Sequence of chain 2.A:
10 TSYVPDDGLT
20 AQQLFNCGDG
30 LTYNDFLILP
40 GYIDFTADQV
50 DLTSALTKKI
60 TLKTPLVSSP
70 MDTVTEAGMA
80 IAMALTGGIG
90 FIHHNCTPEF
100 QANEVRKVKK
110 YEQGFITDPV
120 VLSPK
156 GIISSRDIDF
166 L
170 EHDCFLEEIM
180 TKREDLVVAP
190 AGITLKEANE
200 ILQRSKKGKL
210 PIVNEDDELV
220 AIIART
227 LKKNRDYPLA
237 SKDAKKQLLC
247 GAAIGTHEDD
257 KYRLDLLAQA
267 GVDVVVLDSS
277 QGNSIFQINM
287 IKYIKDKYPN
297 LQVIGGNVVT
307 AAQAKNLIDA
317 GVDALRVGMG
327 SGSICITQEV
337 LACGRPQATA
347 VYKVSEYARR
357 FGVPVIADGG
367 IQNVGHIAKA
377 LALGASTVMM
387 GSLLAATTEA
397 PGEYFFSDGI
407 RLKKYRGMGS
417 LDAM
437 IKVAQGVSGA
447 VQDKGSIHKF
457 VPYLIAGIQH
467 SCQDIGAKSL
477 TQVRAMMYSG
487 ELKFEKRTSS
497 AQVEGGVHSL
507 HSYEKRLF

A protein and the small-molecule ligand that binds it are described below.
Small molecule (SMILES): NC(=O)c1ncn([C@@H]2O[C@H](COP(=O)(O)O)[C@@H](O)[C@H]2O)n1

Sequence of chain 3.A:
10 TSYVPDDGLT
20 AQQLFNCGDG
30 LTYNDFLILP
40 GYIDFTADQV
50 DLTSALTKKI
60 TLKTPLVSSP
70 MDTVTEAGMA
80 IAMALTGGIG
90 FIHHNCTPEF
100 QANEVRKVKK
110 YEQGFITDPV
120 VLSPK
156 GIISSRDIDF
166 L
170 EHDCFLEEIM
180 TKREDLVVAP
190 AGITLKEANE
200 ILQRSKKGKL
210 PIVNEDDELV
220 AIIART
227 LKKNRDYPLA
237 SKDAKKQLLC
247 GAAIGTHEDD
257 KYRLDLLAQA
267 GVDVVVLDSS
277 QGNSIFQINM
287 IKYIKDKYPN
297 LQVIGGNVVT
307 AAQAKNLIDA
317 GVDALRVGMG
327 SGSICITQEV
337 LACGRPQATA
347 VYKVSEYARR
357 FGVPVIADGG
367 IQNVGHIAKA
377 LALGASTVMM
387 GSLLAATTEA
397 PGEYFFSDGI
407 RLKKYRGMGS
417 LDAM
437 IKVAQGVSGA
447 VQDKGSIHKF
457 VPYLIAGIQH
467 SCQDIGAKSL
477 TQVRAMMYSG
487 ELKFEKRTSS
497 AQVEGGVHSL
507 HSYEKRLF

Binding-site contacts:
Ligand atom N7 contacts residue MET414 of chain 2.A at 3.1 Å (h-bond).
Ligand atom N1 contacts residue CYS331 of chain 2.A at 3.3 Å.
Ligand atom C8 contacts residue MET70 of chain 2.A at 3.4 Å (hydrophobic).
Ligand atom N1 contacts residue MYD1 of chain 2.E at 3.2 Å (h-bond).
Ligand atom O5' contacts residue GLY365 of chain 2.A at 3.5 Å.
Ligand atom C6 contacts residue GLY415 of chain 2.A at 3.6 Å.
Ligand atom N4 contacts residue ILE330 of chain 2.A at 3.7 Å.
Ligand atom O6 contacts residue GLY415 of chain 2.A at 2.6 Å (h-bond).
Ligand atom O3P contacts residue SER329 of chain 2.A at 3.0 Å (h-bond).
Ligand atom O6 contacts residue MET414 of chain 2.A at 3.5 Å (h-bond).
Ligand atom O1P contacts residue SER388 of chain 2.A at 3.1 Å (h-bond).
Ligand atom O2' contacts residue ASP364 of chain 2.A at 2.4 Å (salt-bridge).
Ligand atom O2P contacts residue GLY387 of chain 2.A at 3.3 Å (h-bond).
Ligand atom O2' contacts residue MYD1 of chain 2.E at 3.3 Å.
Ligand atom C3' contacts residue ASP364 of chain 2.A at 3.4 Å.
Ligand atom C8 contacts residue ILE330 of chain 2.A at 3.5 Å (hydrophobic).
Ligand atom O2' contacts residue ARG322 of chain 2.A at 3.6 Å.
Ligand atom O6 contacts residue GLY413 of chain 2.A at 3.3 Å.
Ligand atom O3P contacts residue SER327 of chain 2.A at 3.7 Å.
Ligand atom O6 contacts residue GLY442 of chain 2.A at 3.3 Å.
Ligand atom O1P contacts residue SER329 of chain 2.A at 3.2 Å (h-bond).
Ligand atom N7 contacts residue ILE330 of chain 2.A at 3.3 Å.
Ligand atom C5' contacts residue ASP364 of chain 2.A at 3.7 Å.
Ligand atom O5' contacts residue GLY328 of chain 2.A at 3.2 Å.
Ligand atom O2' contacts residue ASN303 of chain 2.A at 3.6 Å.
Ligand atom O3' contacts residue ASP364 of chain 2.A at 2.6 Å (salt-bridge).
Ligand atom C2' contacts residue ASP364 of chain 2.A at 3.6 Å.
Ligand atom N1 contacts residue GLY442 of chain 2.A at 3.7 Å.
Ligand atom C5 contacts residue ILE330 of chain 2.A at 3.5 Å (hydrophobic).
Ligand atom O6 contacts residue SER416 of chain 2.A at 3.7 Å.
Ligand atom C3' contacts residue SER68 of chain 2.A at 3.3 Å.
Ligand atom N1 contacts residue GLN441 of chain 2.A at 3.0 Å (h-bond).
Ligand atom N7 contacts residue MET70 of chain 2.A at 3.7 Å.
Ligand atom O1P contacts residue TYR411 of chain 2.A at 2.9 Å (h-bond).
Ligand atom N7 contacts residue GLY413 of chain 2.A at 3.1 Å.
Ligand atom N4 contacts residue CYS331 of chain 2.A at 3.6 Å.
Ligand atom O3P contacts residue GLY328 of chain 2.A at 3.0 Å.
Ligand atom O3P contacts residue GLY366 of chain 2.A at 3.3 Å (h-bond).
Ligand atom O3' contacts residue SER68 of chain 2.A at 2.6 Å (h-bond).
Ligand atom C4' contacts residue ASP364 of chain 2.A at 3.2 Å.